Sequence of chain 43.F:
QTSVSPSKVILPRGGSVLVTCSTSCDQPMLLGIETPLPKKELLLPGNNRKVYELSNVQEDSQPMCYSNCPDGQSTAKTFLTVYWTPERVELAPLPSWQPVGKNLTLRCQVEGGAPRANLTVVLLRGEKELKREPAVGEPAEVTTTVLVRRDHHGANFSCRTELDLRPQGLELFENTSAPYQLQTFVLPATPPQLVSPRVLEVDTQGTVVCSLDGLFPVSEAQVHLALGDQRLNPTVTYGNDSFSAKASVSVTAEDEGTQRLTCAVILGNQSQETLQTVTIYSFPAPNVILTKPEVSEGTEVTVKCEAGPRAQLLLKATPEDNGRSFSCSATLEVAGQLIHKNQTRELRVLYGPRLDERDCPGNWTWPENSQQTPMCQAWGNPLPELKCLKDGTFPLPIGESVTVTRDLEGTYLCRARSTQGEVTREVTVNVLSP

Binding-site contacts:
Ligand atom O5 contacts residue ASN103 of chain 43.F at 2.6 Å (h-bond).
Ligand atom C8 contacts residue LEU147 of chain 43.F at 3.4 Å (hydrophobic).
Ligand atom C5 contacts residue THR145 of chain 43.F at 4.0 Å.
Ligand atom C8 contacts residue VAL146 of chain 43.F at 4.5 Å (hydrophobic).
Ligand atom C1 contacts residue THR145 of chain 43.F at 3.4 Å.
Ligand atom C3 contacts residue ASN103 of chain 43.F at 4.5 Å.
Ligand atom C3 contacts residue THR145 of chain 43.F at 4.1 Å.
Ligand atom N2 contacts residue ASN103 of chain 43.F at 3.8 Å.
Ligand atom N2 contacts residue LEU147 of chain 43.F at 3.6 Å.
Ligand atom O5 contacts residue THR145 of chain 43.F at 4.0 Å.
Ligand atom C2 contacts residue LEU147 of chain 43.F at 4.3 Å (hydrophobic).
Ligand atom N2 contacts residue THR145 of chain 43.F at 4.0 Å.
Ligand atom C2 contacts residue THR145 of chain 43.F at 4.1 Å.
Ligand atom C7 contacts residue LEU147 of chain 43.F at 3.1 Å (hydrophobic).
Ligand atom C1 contacts residue ASN103 of chain 43.F at 1.7 Å.
Ligand atom C5 contacts residue ASN103 of chain 43.F at 4.0 Å.
Ligand atom C2 contacts residue ASN103 of chain 43.F at 3.2 Å.
Ligand atom O7 contacts residue LEU147 of chain 43.F at 3.0 Å.

This protein binds this small molecule.
Small molecule (SMILES): CC(=O)N[C@@H]1[C@@H](O)[C@H](O)[C@@H](CO)O[C@H]1O